Sequence of chain 41.E:
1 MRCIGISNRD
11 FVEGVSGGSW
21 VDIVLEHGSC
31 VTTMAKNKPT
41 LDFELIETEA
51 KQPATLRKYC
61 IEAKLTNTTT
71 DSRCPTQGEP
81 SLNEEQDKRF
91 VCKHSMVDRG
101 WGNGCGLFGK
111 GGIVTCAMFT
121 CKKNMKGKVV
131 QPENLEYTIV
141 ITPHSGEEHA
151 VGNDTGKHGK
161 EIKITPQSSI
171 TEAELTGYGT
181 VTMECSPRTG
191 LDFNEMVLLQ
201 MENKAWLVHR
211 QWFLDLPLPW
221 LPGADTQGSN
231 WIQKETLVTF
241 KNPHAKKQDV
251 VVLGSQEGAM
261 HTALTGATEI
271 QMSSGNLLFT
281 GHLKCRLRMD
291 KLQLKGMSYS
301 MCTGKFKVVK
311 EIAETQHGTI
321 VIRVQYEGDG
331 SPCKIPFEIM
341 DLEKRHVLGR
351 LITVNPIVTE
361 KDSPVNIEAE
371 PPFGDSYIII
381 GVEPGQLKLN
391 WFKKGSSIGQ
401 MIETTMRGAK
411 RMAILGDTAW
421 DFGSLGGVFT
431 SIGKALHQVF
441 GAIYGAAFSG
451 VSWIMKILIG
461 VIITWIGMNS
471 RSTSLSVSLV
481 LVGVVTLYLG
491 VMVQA

Binding-site contacts:
Ligand atom O5 contacts residue THR155 of chain 41.C at 3.8 Å.
Ligand atom O7 contacts residue ASN103 of chain 41.E at 4.5 Å.
Ligand atom C5 contacts residue ASN153 of chain 41.C at 3.6 Å.
Ligand atom C7 contacts residue TRP101 of chain 41.E at 4.3 Å (hydrophobic).
Ligand atom N2 contacts residue ASN153 of chain 41.C at 3.2 Å (h-bond).
Ligand atom C6 contacts residue HIS158 of chain 41.C at 3.9 Å.
Ligand atom C7 contacts residue GLY102 of chain 41.E at 4.0 Å.
Ligand atom C8 contacts residue HIS149 of chain 41.C at 3.5 Å.
Ligand atom O3 contacts residue HIS149 of chain 41.C at 4.2 Å.
Ligand atom C4 contacts residue HIS149 of chain 41.C at 3.7 Å.
Ligand atom C6 contacts residue GLY156 of chain 41.C at 3.8 Å.
Ligand atom C5 contacts residue HIS149 of chain 41.C at 3.6 Å.
Ligand atom O5 contacts residue ASN153 of chain 41.C at 2.2 Å (h-bond).
Ligand atom C3 contacts residue ASN153 of chain 41.C at 3.9 Å.
Ligand atom C5 contacts residue HIS158 of chain 41.C at 4.2 Å.
Ligand atom C7 contacts residue ASN153 of chain 41.C at 3.6 Å.
Ligand atom O7 contacts residue GLY102 of chain 41.E at 3.0 Å (h-bond).
Ligand atom C5 contacts residue GLY156 of chain 41.C at 4.0 Å.
Ligand atom C2 contacts residue HIS149 of chain 41.C at 3.6 Å.
Ligand atom C4 contacts residue ASN153 of chain 41.C at 4.2 Å.
Ligand atom C8 contacts residue ASN153 of chain 41.C at 3.9 Å.
Ligand atom O5 contacts residue HIS149 of chain 41.C at 3.8 Å.
Ligand atom C2 contacts residue ASN153 of chain 41.C at 2.6 Å.
Ligand atom O6 contacts residue HIS149 of chain 41.C at 3.6 Å.
Ligand atom O7 contacts residue ASN153 of chain 41.C at 4.0 Å.
Ligand atom C6 contacts residue HIS149 of chain 41.C at 4.1 Å.
Ligand atom C1 contacts residue HIS158 of chain 41.C at 4.1 Å.
Ligand atom O5 contacts residue GLY156 of chain 41.C at 3.9 Å.
Ligand atom C3 contacts residue HIS149 of chain 41.C at 4.3 Å.
Ligand atom C8 contacts residue TRP101 of chain 41.E at 4.4 Å (hydrophobic).
Ligand atom O6 contacts residue HIS158 of chain 41.C at 3.4 Å.
Ligand atom C1 contacts residue HIS149 of chain 41.C at 3.7 Å.
Ligand atom C1 contacts residue ASN153 of chain 41.C at 1.4 Å.
Ligand atom O7 contacts residue TRP101 of chain 41.E at 3.4 Å (h-bond).
Ligand atom C8 contacts residue ALA150 of chain 41.C at 4.5 Å (hydrophobic).
Ligand atom C1 contacts residue THR155 of chain 41.C at 3.7 Å.
Ligand atom O5 contacts residue HIS158 of chain 41.C at 3.2 Å.

A protein and the small-molecule ligand that binds it are described below.
Small molecule (SMILES): CC(=O)N[C@H]1[C@H](O[C@H]2[C@H](O)[C@@H](NC(C)=O)CO[C@@H]2CO)O[C@H](CO)[C@@H](O)[C@@H]1O

Sequence of chain 41.C:
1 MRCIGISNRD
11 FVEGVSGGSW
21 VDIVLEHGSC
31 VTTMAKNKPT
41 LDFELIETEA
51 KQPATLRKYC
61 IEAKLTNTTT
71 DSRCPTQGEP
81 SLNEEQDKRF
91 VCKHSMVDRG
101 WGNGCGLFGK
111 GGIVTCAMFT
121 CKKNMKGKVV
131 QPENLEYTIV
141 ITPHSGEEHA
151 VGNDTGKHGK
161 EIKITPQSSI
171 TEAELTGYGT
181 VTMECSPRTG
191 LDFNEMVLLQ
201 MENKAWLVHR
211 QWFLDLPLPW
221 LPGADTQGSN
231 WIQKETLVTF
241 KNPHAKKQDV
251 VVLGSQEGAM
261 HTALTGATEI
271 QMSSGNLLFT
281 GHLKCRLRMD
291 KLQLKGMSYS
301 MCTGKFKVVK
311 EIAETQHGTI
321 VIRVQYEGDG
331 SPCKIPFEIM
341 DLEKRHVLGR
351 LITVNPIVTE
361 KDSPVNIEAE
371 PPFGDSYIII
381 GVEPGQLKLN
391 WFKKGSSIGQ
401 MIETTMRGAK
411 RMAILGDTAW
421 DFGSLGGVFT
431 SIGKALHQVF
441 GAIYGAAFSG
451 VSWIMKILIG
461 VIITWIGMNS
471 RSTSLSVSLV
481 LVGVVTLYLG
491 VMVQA